A small-molecule ligand and the protein it binds are described below.
Small molecule (SMILES): CC(C)[C@@H](O)C(=O)NCc1cccc(-n2ncc(-c3cc4cnccc4[nH]3)c2O)c1

Binding-site contacts:
Ligand atom C11 contacts residue SER192 of chain 1.B at 3.4 Å.
Ligand atom C20 contacts residue SER192 of chain 1.B at 3.4 Å.
Ligand atom N6 contacts residue TRP212 of chain 1.B at 3.6 Å.
Ligand atom C7 contacts residue TRP212 of chain 1.B at 3.7 Å (hydrophobic).
Ligand atom C26 contacts residue SER187 of chain 1.B at 3.7 Å.
Ligand atom C21 contacts residue HIS41 of chain 1.B at 3.7 Å.
Ligand atom N6 contacts residue SER192 of chain 1.B at 2.9 Å (h-bond).
Ligand atom C27 contacts residue CYS26 of chain 1.B at 3.8 Å (hydrophobic).
Ligand atom C2 contacts residue HIS41 of chain 1.B at 3.4 Å.
Ligand atom C28 contacts residue HIS41 of chain 1.B at 3.8 Å.
Ligand atom C23 contacts residue LYS45 of chain 1.B at 3.1 Å.
Ligand atom C26 contacts residue CYS188 of chain 1.B at 3.7 Å (hydrophobic).
Ligand atom C27 contacts residue LEU25 of chain 1.B at 3.7 Å (hydrophobic).
Ligand atom O16 contacts residue HIS41 of chain 1.B at 2.7 Å (h-bond).
Ligand atom C12 contacts residue LYS45 of chain 1.B at 3.7 Å.
Ligand atom C30 contacts residue LYS45 of chain 1.B at 3.4 Å.
Ligand atom C4 contacts residue LYS189 of chain 1.B at 3.7 Å.
Ligand atom C4 contacts residue TRP212 of chain 1.B at 3.7 Å (hydrophobic).
Ligand atom C20 contacts residue CYS188 of chain 1.B at 3.6 Å (hydrophobic).
Ligand atom O16 contacts residue SER192 of chain 1.B at 3.0 Å (h-bond).
Ligand atom C29 contacts residue LYS45 of chain 1.B at 3.6 Å.
Ligand atom N13 contacts residue LYS45 of chain 1.B at 3.8 Å.
Ligand atom C1 contacts residue LYS189 of chain 1.B at 3.8 Å.
Ligand atom C28 contacts residue CYS42 of chain 1.B at 3.6 Å (hydrophobic).
Ligand atom C7 contacts residue LYS189 of chain 1.B at 3.8 Å.
Ligand atom C11 contacts residue SER211 of chain 1.B at 3.7 Å.
Ligand atom C11 contacts residue LYS189 of chain 1.B at 3.6 Å.
Ligand atom C11 contacts residue CYS188 of chain 1.B at 3.8 Å (hydrophobic).
Ligand atom C19 contacts residue HIS41 of chain 1.B at 3.6 Å.
Ligand atom C10 contacts residue LYS189 of chain 1.B at 3.7 Å.
Ligand atom N6 contacts residue LYS189 of chain 1.B at 3.6 Å.
Ligand atom C20 contacts residue SER211 of chain 1.B at 3.3 Å.
Ligand atom C1 contacts residue TRP212 of chain 1.B at 3.6 Å (hydrophobic).
Ligand atom C8 contacts residue LYS189 of chain 1.B at 3.8 Å.
Ligand atom C22 contacts residue GLY215 of chain 1.B at 3.8 Å.
Ligand atom C2 contacts residue TRP212 of chain 1.B at 3.7 Å (hydrophobic).
Ligand atom O17 contacts residue LYS45 of chain 1.B at 3.8 Å.
Ligand atom C22 contacts residue GLY213 of chain 1.B at 3.7 Å.
Ligand atom N18 contacts residue SER187 of chain 1.B at 3.7 Å.
Ligand atom C11 contacts residue TRP212 of chain 1.B at 3.7 Å (hydrophobic).

Sequence of chain 1.B:
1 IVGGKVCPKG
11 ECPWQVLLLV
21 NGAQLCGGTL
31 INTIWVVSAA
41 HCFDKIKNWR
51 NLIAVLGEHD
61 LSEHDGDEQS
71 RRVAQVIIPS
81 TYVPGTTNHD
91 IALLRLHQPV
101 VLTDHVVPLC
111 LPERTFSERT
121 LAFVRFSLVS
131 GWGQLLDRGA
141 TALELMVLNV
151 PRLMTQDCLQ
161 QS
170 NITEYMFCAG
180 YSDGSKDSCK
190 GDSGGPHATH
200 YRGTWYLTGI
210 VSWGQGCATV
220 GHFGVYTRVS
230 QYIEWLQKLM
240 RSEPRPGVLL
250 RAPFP